Binding-site contacts:
Ligand atom N3 contacts residue 8KY1 of chain 1.G at 3.4 Å.
Ligand atom O1P contacts residue SER180 of chain 1.B at 2.9 Å (h-bond).
Ligand atom C5' contacts residue TYR262 of chain 1.B at 3.6 Å (hydrophobic).
Ligand atom C5 contacts residue ILE181 of chain 1.B at 3.6 Å (hydrophobic).
Ligand atom C8 contacts residue MET52 of chain 1.B at 3.3 Å (hydrophobic).
Ligand atom C2 contacts residue GLU290 of chain 1.B at 3.6 Å.
Ligand atom C4' contacts residue ASP215 of chain 1.B at 3.7 Å.
Ligand atom O6 contacts residue MET265 of chain 1.B at 3.2 Å (h-bond).
Ligand atom C8 contacts residue ILE181 of chain 1.B at 3.6 Å (hydrophobic).
Ligand atom O3P contacts residue SER180 of chain 1.B at 3.0 Å (h-bond).
Ligand atom O3P contacts residue TYR262 of chain 1.B at 2.6 Å (h-bond).
Ligand atom O6 contacts residue GLY266 of chain 1.B at 2.8 Å (h-bond).
Ligand atom O5' contacts residue GLY216 of chain 1.B at 3.5 Å.
Ligand atom N7 contacts residue MET265 of chain 1.B at 2.9 Å (h-bond).
Ligand atom O2' contacts residue ASN154 of chain 1.B at 3.5 Å (h-bond).
Ligand atom N1 contacts residue 8KY1 of chain 1.G at 3.5 Å.
Ligand atom O2P contacts residue SER239 of chain 1.B at 3.5 Å (h-bond).
Ligand atom C5 contacts residue MET265 of chain 1.B at 3.6 Å (hydrophobic).
Ligand atom O3' contacts residue ASP215 of chain 1.B at 2.5 Å (salt-bridge).
Ligand atom O2' contacts residue ASP215 of chain 1.B at 2.5 Å (salt-bridge).
Ligand atom O6 contacts residue GLU290 of chain 1.B at 3.6 Å.
Ligand atom O5' contacts residue GLY179 of chain 1.B at 3.6 Å.
Ligand atom O2P contacts residue MET237 of chain 1.B at 3.7 Å.
Ligand atom N7 contacts residue ILE181 of chain 1.B at 3.4 Å.
Ligand atom O3' contacts residue ALA50 of chain 1.B at 3.3 Å.
Ligand atom C4 contacts residue 8KY1 of chain 1.G at 3.6 Å.
Ligand atom O6 contacts residue GLY264 of chain 1.B at 3.1 Å.
Ligand atom C6 contacts residue 8KY1 of chain 1.G at 3.6 Å.
Ligand atom C2 contacts residue CYS182 of chain 1.B at 3.2 Å (hydrophobic).
Ligand atom N7 contacts residue GLY264 of chain 1.B at 3.4 Å.
Ligand atom O1P contacts residue GLY217 of chain 1.B at 2.9 Å (h-bond).
Ligand atom O3P contacts residue SER239 of chain 1.B at 2.9 Å (h-bond).
Ligand atom C2 contacts residue THR184 of chain 1.B at 3.7 Å.
Ligand atom C3' contacts residue ASP215 of chain 1.B at 3.5 Å.
Ligand atom C2 contacts residue 8KY1 of chain 1.G at 3.4 Å.
Ligand atom C6 contacts residue GLY266 of chain 1.B at 3.4 Å.
Ligand atom N7 contacts residue MET52 of chain 1.B at 3.5 Å.
Ligand atom N1 contacts residue GLU290 of chain 1.B at 2.8 Å (salt-bridge).
Ligand atom O6 contacts residue GLY291 of chain 1.B at 3.4 Å.
Ligand atom O2P contacts residue GLY238 of chain 1.B at 2.8 Å (h-bond).

A protein and the small-molecule ligand that binds it are described below.
Small molecule (SMILES): O=c1[nH]cnc2c1ncn2[C@@H]1O[C@H](COP(=O)(O)O)[C@@H](O)[C@H]1O

Sequence of chain 1.B:
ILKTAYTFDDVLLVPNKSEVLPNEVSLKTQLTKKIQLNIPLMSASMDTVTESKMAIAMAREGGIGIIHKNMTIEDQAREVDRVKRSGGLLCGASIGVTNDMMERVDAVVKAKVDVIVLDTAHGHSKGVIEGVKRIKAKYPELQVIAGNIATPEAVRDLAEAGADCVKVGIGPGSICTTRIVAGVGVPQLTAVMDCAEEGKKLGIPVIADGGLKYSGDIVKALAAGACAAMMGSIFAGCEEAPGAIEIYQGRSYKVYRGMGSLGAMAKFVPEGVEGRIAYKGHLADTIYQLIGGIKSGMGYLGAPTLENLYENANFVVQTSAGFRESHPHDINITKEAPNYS